This protein binds this small molecule.
Small molecule (SMILES): COc1cc(NCc2ccc3[nH+]c(N)nc(N)c3c2C)cc(OC)c1OC

Binding-site contacts:
Ligand atom C5 contacts residue NAP1 of chain 1.E at 3.4 Å.
Ligand atom C6 contacts residue ILE41 of chain 1.A at 3.7 Å (hydrophobic).
Ligand atom N1 contacts residue ASP48 of chain 1.A at 2.8 Å (salt-bridge).
Ligand atom C2 contacts residue ASP48 of chain 1.A at 3.7 Å.
Ligand atom N3 contacts residue NAP1 of chain 1.E at 3.6 Å (h-bond).
Ligand atom C7 contacts residue ILE41 of chain 1.A at 3.5 Å (hydrophobic).
Ligand atom C2 contacts residue NAP1 of chain 1.E at 3.8 Å.
Ligand atom C16 contacts residue ILE84 of chain 1.A at 3.7 Å (hydrophobic).
Ligand atom C8 contacts residue ASP48 of chain 1.A at 3.5 Å.
Ligand atom C22 contacts residue MET49 of chain 1.A at 3.4 Å (hydrophobic).
Ligand atom N24 contacts residue VAL26 of chain 1.A at 3.5 Å.
Ligand atom C13 contacts residue MET49 of chain 1.A at 3.4 Å (hydrophobic).
Ligand atom N10 contacts residue ILE84 of chain 1.A at 3.8 Å.
Ligand atom C12 contacts residue MET49 of chain 1.A at 3.9 Å (hydrophobic).
Ligand atom N3 contacts residue PHE52 of chain 1.A at 3.3 Å.
Ligand atom N24 contacts residue VAL27 of chain 1.A at 3.7 Å.
Ligand atom C21 contacts residue MET49 of chain 1.A at 3.4 Å (hydrophobic).
Ligand atom C9 contacts residue ILE41 of chain 1.A at 3.8 Å (hydrophobic).
Ligand atom C17 contacts residue NAP1 of chain 1.E at 3.0 Å.
Ligand atom N3 contacts residue VAL26 of chain 1.A at 3.6 Å.
Ligand atom O20 contacts residue PRO85 of chain 1.A at 3.3 Å.
Ligand atom C2 contacts residue PHE52 of chain 1.A at 3.8 Å (hydrophobic).
Ligand atom C4 contacts residue PHE52 of chain 1.A at 3.5 Å (hydrophobic).
Ligand atom C11 contacts residue ILE84 of chain 1.A at 3.5 Å (hydrophobic).
Ligand atom N25 contacts residue PHE52 of chain 1.A at 3.4 Å.
Ligand atom N24 contacts residue ALA28 of chain 1.A at 3.9 Å.
Ligand atom N25 contacts residue VAL26 of chain 1.A at 3.7 Å.
Ligand atom C17 contacts residue ILE154 of chain 1.A at 3.8 Å (hydrophobic).
Ligand atom N25 contacts residue NAP1 of chain 1.E at 3.5 Å.
Ligand atom C21 contacts residue LEU91 of chain 1.A at 3.6 Å (hydrophobic).
Ligand atom N25 contacts residue ILE154 of chain 1.A at 3.0 Å (h-bond).
Ligand atom C3A contacts residue ASP48 of chain 1.A at 3.5 Å.
Ligand atom N24 contacts residue ASP48 of chain 1.A at 3.0 Å (salt-bridge).
Ligand atom C12 contacts residue ILE84 of chain 1.A at 3.9 Å (hydrophobic).
Ligand atom C4A contacts residue NAP1 of chain 1.E at 3.6 Å.
Ligand atom O18 contacts residue MET49 of chain 1.A at 3.0 Å.
Ligand atom C21 contacts residue PHE52 of chain 1.A at 3.8 Å (hydrophobic).
Ligand atom N1 contacts residue ALA28 of chain 1.A at 3.6 Å.
Ligand atom C3A contacts residue NAP1 of chain 1.E at 3.8 Å.
Ligand atom C4 contacts residue NAP1 of chain 1.E at 3.5 Å.

Sequence of chain 1.A:
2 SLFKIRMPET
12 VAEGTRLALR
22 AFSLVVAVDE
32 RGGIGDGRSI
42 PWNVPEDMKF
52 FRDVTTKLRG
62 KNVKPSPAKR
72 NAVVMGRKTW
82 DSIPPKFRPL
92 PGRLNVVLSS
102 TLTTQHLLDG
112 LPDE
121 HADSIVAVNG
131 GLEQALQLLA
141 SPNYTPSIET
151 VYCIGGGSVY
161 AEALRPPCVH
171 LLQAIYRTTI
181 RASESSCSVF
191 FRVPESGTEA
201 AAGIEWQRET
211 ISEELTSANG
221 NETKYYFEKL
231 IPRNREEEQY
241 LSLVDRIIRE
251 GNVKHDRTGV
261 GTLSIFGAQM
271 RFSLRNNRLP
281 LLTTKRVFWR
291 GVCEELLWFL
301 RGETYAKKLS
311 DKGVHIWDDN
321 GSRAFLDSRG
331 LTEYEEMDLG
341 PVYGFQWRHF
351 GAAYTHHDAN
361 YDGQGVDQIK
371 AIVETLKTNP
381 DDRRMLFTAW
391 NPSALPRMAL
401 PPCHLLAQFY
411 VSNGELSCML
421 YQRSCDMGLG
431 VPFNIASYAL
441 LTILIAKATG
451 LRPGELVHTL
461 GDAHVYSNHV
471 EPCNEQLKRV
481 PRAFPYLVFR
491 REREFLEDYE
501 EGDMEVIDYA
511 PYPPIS